This small molecule binds to this protein.
Small molecule (SMILES): CC(=O)N[C@@H]1[C@@H](O)[C@H](O)[C@@H](CO)O[C@H]1O

Sequence of chain 1.B:
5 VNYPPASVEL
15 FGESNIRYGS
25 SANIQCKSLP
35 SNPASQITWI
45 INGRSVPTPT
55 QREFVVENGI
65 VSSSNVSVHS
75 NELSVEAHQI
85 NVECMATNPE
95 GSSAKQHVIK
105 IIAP

Binding-site contacts:
Ligand atom C3 contacts residue ASN69 of chain 1.B at 3.8 Å.
Ligand atom C6 contacts residue GLN29 of chain 1.B at 3.8 Å.
Ligand atom O5 contacts residue ASN69 of chain 1.B at 2.2 Å (h-bond).
Ligand atom C7 contacts residue ASN69 of chain 1.B at 3.2 Å.
Ligand atom C7 contacts residue ASN27 of chain 1.B at 3.3 Å.
Ligand atom C5 contacts residue ASN69 of chain 1.B at 3.5 Å.
Ligand atom C1 contacts residue ASN69 of chain 1.B at 1.4 Å.
Ligand atom O7 contacts residue ASN27 of chain 1.B at 2.3 Å (h-bond).
Ligand atom O7 contacts residue ASN69 of chain 1.B at 2.9 Å (h-bond).
Ligand atom N2 contacts residue ASN27 of chain 1.B at 4.3 Å.
Ligand atom C1 contacts residue ASN27 of chain 1.B at 4.4 Å.
Ligand atom C2 contacts residue ASN27 of chain 1.B at 4.2 Å.
Ligand atom C8 contacts residue ASN27 of chain 1.B at 4.0 Å.
Ligand atom C2 contacts residue ASN69 of chain 1.B at 2.5 Å.
Ligand atom C8 contacts residue ASN69 of chain 1.B at 3.9 Å.
Ligand atom N2 contacts residue ASN69 of chain 1.B at 3.0 Å (h-bond).
Ligand atom O5 contacts residue GLN29 of chain 1.B at 4.1 Å.
Ligand atom C4 contacts residue ASN69 of chain 1.B at 4.1 Å.
Ligand atom O6 contacts residue GLN29 of chain 1.B at 2.9 Å (h-bond).